A small-molecule ligand and the protein it binds are described below.
Small molecule (SMILES): O=S(=O)(O)c1cccc2cccc(Nc3ccccc3)c12

Sequence of chain 1.X:
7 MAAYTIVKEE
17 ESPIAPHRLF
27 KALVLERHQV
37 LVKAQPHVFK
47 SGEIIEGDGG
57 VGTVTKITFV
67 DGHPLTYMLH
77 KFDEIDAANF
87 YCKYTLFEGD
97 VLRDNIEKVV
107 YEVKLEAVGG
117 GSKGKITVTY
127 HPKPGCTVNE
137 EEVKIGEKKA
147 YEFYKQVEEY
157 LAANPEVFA

Binding-site contacts:
Ligand atom C15 contacts residue GLU16 of chain 1.X at 3.8 Å.
Ligand atom C16 contacts residue ILE122 of chain 1.X at 3.5 Å (hydrophobic).
Ligand atom C14 contacts residue LEU25 of chain 1.X at 3.7 Å (hydrophobic).
Ligand atom C13 contacts residue TYR150 of chain 1.X at 3.3 Å (hydrophobic).
Ligand atom O2 contacts residue LYS14 of chain 1.X at 3.4 Å (salt-bridge).
Ligand atom O3 contacts residue LYS14 of chain 1.X at 2.9 Å (salt-bridge).
Ligand atom C7 contacts residue ARG33 of chain 1.X at 3.3 Å.
Ligand atom C6 contacts residue ARG33 of chain 1.X at 3.2 Å.
Ligand atom C5 contacts residue VAL109 of chain 1.X at 4.1 Å (hydrophobic).
Ligand atom C6 contacts residue TYR90 of chain 1.X at 3.3 Å (hydrophobic).
Ligand atom C13 contacts residue GLU16 of chain 1.X at 3.4 Å.
Ligand atom C3 contacts residue VAL109 of chain 1.X at 3.7 Å (hydrophobic).
Ligand atom C14 contacts residue GLU16 of chain 1.X at 3.9 Å.
Ligand atom C12 contacts residue GLU16 of chain 1.X at 3.2 Å.
Ligand atom C10 contacts residue ILE122 of chain 1.X at 4.0 Å (hydrophobic).
Ligand atom C13 contacts residue SER18 of chain 1.X at 3.8 Å.
Ligand atom C5 contacts residue ARG33 of chain 1.X at 4.0 Å.
Ligand atom C15 contacts residue LEU25 of chain 1.X at 4.1 Å (hydrophobic).
Ligand atom C3 contacts residue LEU29 of chain 1.X at 3.9 Å (hydrophobic).
Ligand atom C4 contacts residue LEU29 of chain 1.X at 3.7 Å (hydrophobic).
Ligand atom C2 contacts residue LEU29 of chain 1.X at 3.8 Å (hydrophobic).
Ligand atom S contacts residue LYS14 of chain 1.X at 3.6 Å.
Ligand atom C12 contacts residue TYR150 of chain 1.X at 3.3 Å (hydrophobic).
Ligand atom C11 contacts residue GLU16 of chain 1.X at 3.6 Å.
Ligand atom C16 contacts residue GLU16 of chain 1.X at 3.7 Å.
Ligand atom C13 contacts residue LEU25 of chain 1.X at 4.0 Å (hydrophobic).
Ligand atom C1 contacts residue LEU29 of chain 1.X at 4.1 Å (hydrophobic).
Ligand atom C1 contacts residue ILE122 of chain 1.X at 3.9 Å (hydrophobic).
Ligand atom C11 contacts residue ILE122 of chain 1.X at 4.0 Å (hydrophobic).
Ligand atom C14 contacts residue SER18 of chain 1.X at 3.8 Å.
Ligand atom O1 contacts residue TYR150 of chain 1.X at 3.2 Å.
Ligand atom C7 contacts residue TYR90 of chain 1.X at 3.7 Å (hydrophobic).
Ligand atom C5 contacts residue LEU29 of chain 1.X at 4.1 Å (hydrophobic).
Ligand atom C4 contacts residue VAL30 of chain 1.X at 3.8 Å (hydrophobic).
Ligand atom C14 contacts residue GLU17 of chain 1.X at 3.9 Å.
Ligand atom C6 contacts residue LEU29 of chain 1.X at 3.9 Å (hydrophobic).
Ligand atom C4 contacts residue VAL109 of chain 1.X at 3.8 Å (hydrophobic).
Ligand atom N contacts residue ILE122 of chain 1.X at 3.8 Å.
Ligand atom O3 contacts residue ILE122 of chain 1.X at 3.5 Å.
Ligand atom O1 contacts residue LYS14 of chain 1.X at 4.1 Å.